Sequence of chain 1.A:
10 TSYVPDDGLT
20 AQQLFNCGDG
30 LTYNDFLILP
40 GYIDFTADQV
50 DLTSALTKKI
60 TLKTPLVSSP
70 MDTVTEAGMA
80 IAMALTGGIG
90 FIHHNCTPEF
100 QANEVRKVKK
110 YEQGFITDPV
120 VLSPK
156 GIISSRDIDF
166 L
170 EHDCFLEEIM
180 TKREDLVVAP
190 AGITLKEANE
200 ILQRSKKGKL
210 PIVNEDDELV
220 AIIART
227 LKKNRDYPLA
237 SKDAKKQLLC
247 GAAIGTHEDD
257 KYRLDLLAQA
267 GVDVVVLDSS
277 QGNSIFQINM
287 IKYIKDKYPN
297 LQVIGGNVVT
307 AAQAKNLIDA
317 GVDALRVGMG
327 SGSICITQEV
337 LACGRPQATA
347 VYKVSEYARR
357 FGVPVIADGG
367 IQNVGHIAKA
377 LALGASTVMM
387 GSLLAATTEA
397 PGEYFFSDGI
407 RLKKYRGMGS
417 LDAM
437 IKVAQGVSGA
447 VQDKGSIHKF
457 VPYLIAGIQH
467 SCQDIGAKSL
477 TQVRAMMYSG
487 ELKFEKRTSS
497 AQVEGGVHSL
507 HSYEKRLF

The protein below binds the small molecule below.
Small molecule (SMILES): NC(=O)c1ncn([C@@H]2O[C@H](COP(=O)(O)O)[C@@H](O)[C@H]2O)n1

Binding-site contacts:
Ligand atom O1P contacts residue TYR411 of chain 3.A at 2.9 Å (h-bond).
Ligand atom N4 contacts residue ILE330 of chain 3.A at 3.7 Å.
Ligand atom O6 contacts residue GLY413 of chain 3.A at 3.3 Å.
Ligand atom O2' contacts residue ASP364 of chain 3.A at 2.4 Å (salt-bridge).
Ligand atom O2' contacts residue ASN303 of chain 3.A at 3.6 Å.
Ligand atom C5 contacts residue ILE330 of chain 3.A at 3.5 Å (hydrophobic).
Ligand atom C3' contacts residue SER68 of chain 3.A at 3.3 Å.
Ligand atom C8 contacts residue ILE330 of chain 3.A at 3.5 Å (hydrophobic).
Ligand atom O6 contacts residue SER416 of chain 3.A at 3.7 Å.
Ligand atom N1 contacts residue GLN441 of chain 3.A at 3.0 Å (h-bond).
Ligand atom N4 contacts residue CYS331 of chain 3.A at 3.6 Å.
Ligand atom N1 contacts residue GLY442 of chain 3.A at 3.7 Å.
Ligand atom N1 contacts residue CYS331 of chain 3.A at 3.3 Å.
Ligand atom O5' contacts residue GLY365 of chain 3.A at 3.5 Å.
Ligand atom C8 contacts residue MET70 of chain 3.A at 3.4 Å (hydrophobic).
Ligand atom C2' contacts residue ASP364 of chain 3.A at 3.6 Å.
Ligand atom N7 contacts residue GLY413 of chain 3.A at 3.1 Å.
Ligand atom O1P contacts residue SER388 of chain 3.A at 3.1 Å (h-bond).
Ligand atom C4' contacts residue ASP364 of chain 3.A at 3.2 Å.
Ligand atom C3' contacts residue ASP364 of chain 3.A at 3.4 Å.
Ligand atom N1 contacts residue MYD1 of chain 3.E at 3.2 Å (h-bond).
Ligand atom O2' contacts residue MYD1 of chain 3.E at 3.3 Å.
Ligand atom O2P contacts residue GLY387 of chain 3.A at 3.3 Å (h-bond).
Ligand atom O3P contacts residue GLY366 of chain 3.A at 3.3 Å (h-bond).
Ligand atom O6 contacts residue GLY442 of chain 3.A at 3.3 Å.
Ligand atom O3P contacts residue SER329 of chain 3.A at 3.0 Å (h-bond).
Ligand atom O2' contacts residue ARG322 of chain 3.A at 3.6 Å.
Ligand atom O5' contacts residue GLY328 of chain 3.A at 3.2 Å.
Ligand atom O3' contacts residue ASP364 of chain 3.A at 2.6 Å (salt-bridge).
Ligand atom O3P contacts residue SER327 of chain 3.A at 3.7 Å.
Ligand atom O1P contacts residue SER329 of chain 3.A at 3.2 Å (h-bond).
Ligand atom O3P contacts residue GLY328 of chain 3.A at 3.0 Å.
Ligand atom N7 contacts residue MET70 of chain 3.A at 3.7 Å.
Ligand atom C6 contacts residue GLY415 of chain 3.A at 3.6 Å.
Ligand atom O6 contacts residue GLY415 of chain 3.A at 2.6 Å (h-bond).
Ligand atom N7 contacts residue MET414 of chain 3.A at 3.1 Å (h-bond).
Ligand atom O3' contacts residue SER68 of chain 3.A at 2.6 Å (h-bond).
Ligand atom O6 contacts residue MET414 of chain 3.A at 3.5 Å (h-bond).
Ligand atom C5' contacts residue ASP364 of chain 3.A at 3.7 Å.
Ligand atom N7 contacts residue ILE330 of chain 3.A at 3.3 Å.

Sequence of chain 3.A:
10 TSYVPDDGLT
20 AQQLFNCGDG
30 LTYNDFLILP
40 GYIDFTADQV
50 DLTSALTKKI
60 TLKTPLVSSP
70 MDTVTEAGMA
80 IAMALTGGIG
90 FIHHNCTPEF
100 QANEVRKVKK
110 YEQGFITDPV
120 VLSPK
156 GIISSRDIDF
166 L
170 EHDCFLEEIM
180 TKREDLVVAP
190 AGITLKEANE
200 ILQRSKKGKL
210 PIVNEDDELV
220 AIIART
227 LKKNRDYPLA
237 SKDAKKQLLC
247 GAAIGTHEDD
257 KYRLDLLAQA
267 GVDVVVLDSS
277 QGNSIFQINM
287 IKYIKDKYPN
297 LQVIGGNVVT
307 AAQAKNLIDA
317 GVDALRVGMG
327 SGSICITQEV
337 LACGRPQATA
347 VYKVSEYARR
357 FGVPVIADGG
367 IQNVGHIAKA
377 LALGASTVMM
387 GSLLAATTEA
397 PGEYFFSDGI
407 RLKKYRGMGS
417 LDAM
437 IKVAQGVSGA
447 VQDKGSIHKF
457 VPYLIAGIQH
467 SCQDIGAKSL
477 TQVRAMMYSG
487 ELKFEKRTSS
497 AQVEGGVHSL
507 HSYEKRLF